Sequence of chain 1.C:
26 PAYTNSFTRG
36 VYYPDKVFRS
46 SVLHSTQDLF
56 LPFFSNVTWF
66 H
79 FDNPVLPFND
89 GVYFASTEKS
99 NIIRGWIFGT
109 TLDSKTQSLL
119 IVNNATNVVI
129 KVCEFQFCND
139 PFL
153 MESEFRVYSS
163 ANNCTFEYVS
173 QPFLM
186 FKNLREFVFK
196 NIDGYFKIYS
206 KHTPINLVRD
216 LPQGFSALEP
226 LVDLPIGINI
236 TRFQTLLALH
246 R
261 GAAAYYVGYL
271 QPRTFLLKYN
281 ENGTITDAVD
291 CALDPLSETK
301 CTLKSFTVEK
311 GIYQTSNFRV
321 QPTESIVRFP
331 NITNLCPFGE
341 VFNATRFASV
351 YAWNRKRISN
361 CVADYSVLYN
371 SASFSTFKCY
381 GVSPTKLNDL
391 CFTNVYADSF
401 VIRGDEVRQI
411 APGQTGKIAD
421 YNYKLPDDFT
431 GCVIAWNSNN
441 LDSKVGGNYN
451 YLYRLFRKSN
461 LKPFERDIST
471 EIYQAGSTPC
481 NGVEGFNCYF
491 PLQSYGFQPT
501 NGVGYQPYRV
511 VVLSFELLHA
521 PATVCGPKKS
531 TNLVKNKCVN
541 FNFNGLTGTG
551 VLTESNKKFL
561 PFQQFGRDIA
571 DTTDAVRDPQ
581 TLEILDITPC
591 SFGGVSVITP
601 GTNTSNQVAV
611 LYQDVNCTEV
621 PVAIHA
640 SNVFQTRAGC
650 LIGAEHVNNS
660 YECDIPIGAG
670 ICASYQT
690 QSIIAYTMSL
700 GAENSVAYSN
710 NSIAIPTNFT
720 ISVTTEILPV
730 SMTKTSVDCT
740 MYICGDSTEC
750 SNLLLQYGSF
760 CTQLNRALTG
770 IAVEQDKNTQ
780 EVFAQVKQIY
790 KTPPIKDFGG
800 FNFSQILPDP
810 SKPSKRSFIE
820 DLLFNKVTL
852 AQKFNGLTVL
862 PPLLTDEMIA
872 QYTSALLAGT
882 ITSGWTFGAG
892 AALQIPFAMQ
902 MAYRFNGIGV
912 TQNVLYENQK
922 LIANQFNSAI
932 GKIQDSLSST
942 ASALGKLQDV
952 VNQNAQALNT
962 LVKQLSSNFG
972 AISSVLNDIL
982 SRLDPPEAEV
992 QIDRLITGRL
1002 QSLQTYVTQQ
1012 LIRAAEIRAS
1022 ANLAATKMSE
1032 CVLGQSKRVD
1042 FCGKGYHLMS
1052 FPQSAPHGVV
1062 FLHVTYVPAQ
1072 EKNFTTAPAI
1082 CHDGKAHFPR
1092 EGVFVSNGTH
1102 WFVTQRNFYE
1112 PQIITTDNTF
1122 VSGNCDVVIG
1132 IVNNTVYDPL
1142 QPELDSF

Sequence of chain 1.A:
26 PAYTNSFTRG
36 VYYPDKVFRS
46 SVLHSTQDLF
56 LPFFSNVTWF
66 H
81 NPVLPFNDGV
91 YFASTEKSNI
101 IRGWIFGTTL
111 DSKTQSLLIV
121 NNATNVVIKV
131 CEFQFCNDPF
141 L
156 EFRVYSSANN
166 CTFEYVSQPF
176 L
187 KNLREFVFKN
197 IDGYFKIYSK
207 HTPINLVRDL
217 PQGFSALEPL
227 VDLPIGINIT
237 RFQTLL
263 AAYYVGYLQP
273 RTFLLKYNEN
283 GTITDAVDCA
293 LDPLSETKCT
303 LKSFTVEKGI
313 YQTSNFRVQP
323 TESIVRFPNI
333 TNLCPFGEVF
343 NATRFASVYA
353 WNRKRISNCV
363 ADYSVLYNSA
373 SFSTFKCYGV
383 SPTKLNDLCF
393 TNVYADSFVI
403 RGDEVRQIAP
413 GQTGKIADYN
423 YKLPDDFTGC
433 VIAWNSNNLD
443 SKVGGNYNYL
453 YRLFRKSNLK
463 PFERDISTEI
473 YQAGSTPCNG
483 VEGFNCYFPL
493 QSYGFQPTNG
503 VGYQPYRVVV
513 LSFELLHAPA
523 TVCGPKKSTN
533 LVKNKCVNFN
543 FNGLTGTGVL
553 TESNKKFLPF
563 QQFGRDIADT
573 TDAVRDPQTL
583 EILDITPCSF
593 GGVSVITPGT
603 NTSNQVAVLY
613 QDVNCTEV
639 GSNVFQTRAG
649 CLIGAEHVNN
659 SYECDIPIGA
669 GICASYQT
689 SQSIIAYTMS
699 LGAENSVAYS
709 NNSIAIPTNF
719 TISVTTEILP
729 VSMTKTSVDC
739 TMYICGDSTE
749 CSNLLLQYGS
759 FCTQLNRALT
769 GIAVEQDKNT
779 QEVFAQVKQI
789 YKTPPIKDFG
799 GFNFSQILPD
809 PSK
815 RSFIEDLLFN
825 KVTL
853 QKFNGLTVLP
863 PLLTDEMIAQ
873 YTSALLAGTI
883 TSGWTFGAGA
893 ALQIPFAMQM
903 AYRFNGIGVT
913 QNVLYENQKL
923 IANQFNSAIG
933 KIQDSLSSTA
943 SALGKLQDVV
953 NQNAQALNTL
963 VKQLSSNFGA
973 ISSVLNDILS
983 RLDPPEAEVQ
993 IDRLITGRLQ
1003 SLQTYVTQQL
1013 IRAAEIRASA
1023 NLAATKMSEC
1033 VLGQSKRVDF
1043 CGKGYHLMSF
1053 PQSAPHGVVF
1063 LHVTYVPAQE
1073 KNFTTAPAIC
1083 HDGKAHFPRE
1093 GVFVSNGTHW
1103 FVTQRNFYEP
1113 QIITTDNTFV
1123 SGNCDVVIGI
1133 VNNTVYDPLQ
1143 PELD

Binding-site contacts:
Ligand atom C2 contacts residue ASN282 of chain 1.A at 2.5 Å.
Ligand atom C6 contacts residue LYS558 of chain 1.C at 4.3 Å.
Ligand atom N2 contacts residue ASN282 of chain 1.A at 2.9 Å (h-bond).
Ligand atom O7 contacts residue ASN282 of chain 1.A at 4.3 Å.
Ligand atom O5 contacts residue ASN282 of chain 1.A at 2.4 Å (h-bond).
Ligand atom C1 contacts residue ASN282 of chain 1.A at 1.4 Å.
Ligand atom C8 contacts residue ASN280 of chain 1.A at 3.9 Å.
Ligand atom C5 contacts residue ASN282 of chain 1.A at 3.7 Å.
Ligand atom C4 contacts residue ASN282 of chain 1.A at 4.2 Å.
Ligand atom O6 contacts residue ASN282 of chain 1.A at 4.4 Å.
Ligand atom C7 contacts residue ASN282 of chain 1.A at 3.8 Å.
Ligand atom O6 contacts residue LYS558 of chain 1.C at 3.2 Å (salt-bridge).
Ligand atom C3 contacts residue ASN282 of chain 1.A at 3.8 Å.

A small-molecule ligand and the protein it binds are described below.
Small molecule (SMILES): CC(=O)N[C@@H]1[C@@H](O)[C@H](O)[C@@H](CO)O[C@H]1O